Sequence of chain 1.A:
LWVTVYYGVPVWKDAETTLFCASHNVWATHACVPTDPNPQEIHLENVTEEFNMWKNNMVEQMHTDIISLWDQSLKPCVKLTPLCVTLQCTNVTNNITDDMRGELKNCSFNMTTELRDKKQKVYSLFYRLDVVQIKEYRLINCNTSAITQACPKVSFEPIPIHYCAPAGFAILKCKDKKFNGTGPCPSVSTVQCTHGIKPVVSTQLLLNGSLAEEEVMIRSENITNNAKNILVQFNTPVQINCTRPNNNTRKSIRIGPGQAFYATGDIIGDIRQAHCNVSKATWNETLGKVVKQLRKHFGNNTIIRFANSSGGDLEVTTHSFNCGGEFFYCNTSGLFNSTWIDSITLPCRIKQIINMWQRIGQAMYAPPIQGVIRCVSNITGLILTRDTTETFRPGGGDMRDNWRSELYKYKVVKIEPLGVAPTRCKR

The protein below binds the small molecule below.
Small molecule (SMILES): CC(=O)N[C@@H]1[C@@H](O)[C@H](O)[C@@H](CO)O[C@H]1O

Sequence of chain 1.E:
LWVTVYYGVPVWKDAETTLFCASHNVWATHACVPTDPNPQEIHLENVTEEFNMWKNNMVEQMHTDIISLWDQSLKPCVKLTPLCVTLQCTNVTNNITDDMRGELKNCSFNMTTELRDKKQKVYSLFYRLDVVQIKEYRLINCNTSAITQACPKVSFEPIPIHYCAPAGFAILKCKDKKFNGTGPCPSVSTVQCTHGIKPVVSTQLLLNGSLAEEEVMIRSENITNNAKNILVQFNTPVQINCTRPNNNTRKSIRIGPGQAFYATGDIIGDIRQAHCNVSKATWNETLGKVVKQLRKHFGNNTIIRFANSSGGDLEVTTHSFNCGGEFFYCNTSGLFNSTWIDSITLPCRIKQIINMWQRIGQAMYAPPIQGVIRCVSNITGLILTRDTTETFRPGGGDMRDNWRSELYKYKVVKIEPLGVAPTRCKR

Binding-site contacts:
Ligand atom C2 contacts residue THR203 of chain 1.E at 4.4 Å.
Ligand atom O7 contacts residue ARG313 of chain 1.A at 4.3 Å.
Ligand atom C5 contacts residue ASN202 of chain 1.E at 3.8 Å.
Ligand atom O5 contacts residue ASN202 of chain 1.E at 2.5 Å (h-bond).
Ligand atom C1 contacts residue THR203 of chain 1.E at 4.4 Å.
Ligand atom C7 contacts residue ASN202 of chain 1.E at 3.8 Å.
Ligand atom C1 contacts residue ARG197 of chain 1.E at 4.1 Å.
Ligand atom C1 contacts residue ASN202 of chain 1.E at 1.5 Å.
Ligand atom N2 contacts residue THR203 of chain 1.E at 3.2 Å (h-bond).
Ligand atom C7 contacts residue ARG313 of chain 1.A at 4.3 Å.
Ligand atom C4 contacts residue ASN202 of chain 1.E at 4.3 Å.
Ligand atom O7 contacts residue ASN202 of chain 1.E at 4.2 Å.
Ligand atom O5 contacts residue ARG197 of chain 1.E at 3.5 Å (salt-bridge).
Ligand atom N2 contacts residue ASN202 of chain 1.E at 3.0 Å (h-bond).
Ligand atom C8 contacts residue THR203 of chain 1.E at 3.2 Å.
Ligand atom C8 contacts residue ASN202 of chain 1.E at 3.5 Å.
Ligand atom C2 contacts residue ASN202 of chain 1.E at 2.5 Å.
Ligand atom C3 contacts residue ASN202 of chain 1.E at 3.9 Å.
Ligand atom C8 contacts residue ARG313 of chain 1.A at 3.4 Å.
Ligand atom C7 contacts residue THR203 of chain 1.E at 3.7 Å.